Binding-site contacts:
Ligand atom C6 contacts residue TYR100 of chain 2.B at 3.8 Å (hydrophobic).
Ligand atom O4 contacts residue TYR12 of chain 2.B at 3.6 Å.
Ligand atom O6 contacts residue TYR12 of chain 2.B at 3.6 Å.
Ligand atom O4 contacts residue ARG228 of chain 2.B at 3.3 Å (salt-bridge).
Ligand atom O5 contacts residue GLY98 of chain 2.B at 3.9 Å.
Ligand atom C2 contacts residue LEU99 of chain 2.B at 4.0 Å (hydrophobic).
Ligand atom O6 contacts residue ALA207 of chain 2.B at 3.2 Å.
Ligand atom C4 contacts residue ASP208 of chain 2.B at 3.3 Å.
Ligand atom C4 contacts residue LEU99 of chain 2.B at 3.3 Å (hydrophobic).
Ligand atom O4 contacts residue ASP208 of chain 2.B at 2.6 Å (salt-bridge).
Ligand atom O6 contacts residue GLY98 of chain 2.B at 3.4 Å.
Ligand atom C5 contacts residue LEU99 of chain 2.B at 3.9 Å (hydrophobic).
Ligand atom C2 contacts residue GLY98 of chain 2.B at 4.0 Å.
Ligand atom C6 contacts residue LEU99 of chain 2.B at 3.9 Å (hydrophobic).
Ligand atom O4 contacts residue LEU99 of chain 2.B at 4.2 Å.
Ligand atom O6 contacts residue ASP208 of chain 2.B at 2.7 Å (salt-bridge).
Ligand atom C5 contacts residue ASP208 of chain 2.B at 4.1 Å.
Ligand atom C4 contacts residue ARG228 of chain 2.B at 3.4 Å.
Ligand atom O6 contacts residue LEU99 of chain 2.B at 3.1 Å (h-bond).
Ligand atom O3 contacts residue ARG228 of chain 2.B at 2.7 Å (salt-bridge).
Ligand atom C4 contacts residue ASN14 of chain 2.B at 3.9 Å.
Ligand atom O4 contacts residue GLY227 of chain 2.B at 3.9 Å.
Ligand atom C5 contacts residue TYR12 of chain 2.B at 4.2 Å (hydrophobic).
Ligand atom C3 contacts residue LEU99 of chain 2.B at 3.9 Å (hydrophobic).
Ligand atom C6 contacts residue ASP208 of chain 2.B at 3.6 Å.
Ligand atom O3 contacts residue LEU99 of chain 2.B at 3.4 Å.
Ligand atom C1 contacts residue LEU99 of chain 2.B at 3.5 Å (hydrophobic).
Ligand atom O4 contacts residue ASN14 of chain 2.B at 2.7 Å (h-bond).
Ligand atom C4 contacts residue GLY227 of chain 2.B at 3.5 Å.
Ligand atom O3 contacts residue GLY227 of chain 2.B at 3.4 Å.
Ligand atom O2 contacts residue GLY227 of chain 2.B at 4.3 Å.
Ligand atom O5 contacts residue LEU99 of chain 2.B at 2.9 Å (h-bond).
Ligand atom O3 contacts residue THR226 of chain 2.B at 4.1 Å.
Ligand atom C2 contacts residue GLY227 of chain 2.B at 3.9 Å.
Ligand atom O5 contacts residue TYR100 of chain 2.B at 4.2 Å.
Ligand atom C3 contacts residue GLY227 of chain 2.B at 3.7 Å.
Ligand atom C6 contacts residue TYR12 of chain 2.B at 3.7 Å (hydrophobic).
Ligand atom C6 contacts residue ALA207 of chain 2.B at 3.7 Å (hydrophobic).
Ligand atom O6 contacts residue TYR100 of chain 2.B at 3.0 Å (h-bond).
Ligand atom C3 contacts residue ARG228 of chain 2.B at 3.5 Å.

Sequence of chain 2.B:
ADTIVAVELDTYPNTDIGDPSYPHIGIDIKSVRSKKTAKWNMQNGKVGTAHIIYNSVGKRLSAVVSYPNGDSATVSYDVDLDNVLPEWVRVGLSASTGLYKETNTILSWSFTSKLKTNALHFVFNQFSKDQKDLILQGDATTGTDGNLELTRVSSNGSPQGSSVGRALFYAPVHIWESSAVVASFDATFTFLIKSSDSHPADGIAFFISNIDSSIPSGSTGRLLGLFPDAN

This protein binds this small molecule.
Small molecule (SMILES): OC[C@H]1O[C@H](O[C@H]2[C@H](O)[C@@H](O)CO[C@@H]2CO)[C@H](O)[C@@H](O)[C@@H]1O